Binding-site contacts:
Ligand atom O5 contacts residue TYR156 of chain 1.A at 3.3 Å.
Ligand atom O6 contacts residue TYR156 of chain 1.A at 3.0 Å (h-bond).
Ligand atom C6 contacts residue TRP341 of chain 1.A at 3.7 Å (hydrophobic).
Ligand atom O6 contacts residue PRO155 of chain 1.A at 3.2 Å.
Ligand atom O3 contacts residue ARG67 of chain 1.A at 2.8 Å (salt-bridge).
Ligand atom O4 contacts residue ARG67 of chain 1.A at 2.7 Å (salt-bridge).
Ligand atom O2 contacts residue TRP63 of chain 1.A at 3.4 Å (h-bond).
Ligand atom O1 contacts residue ASN13 of chain 1.A at 3.6 Å (h-bond).
Ligand atom O3 contacts residue ALA64 of chain 1.A at 3.4 Å.
Ligand atom O1 contacts residue LYS16 of chain 1.A at 3.0 Å (salt-bridge).
Ligand atom C6 contacts residue PHE157 of chain 1.A at 3.9 Å (hydrophobic).
Ligand atom O2 contacts residue ASP66 of chain 1.A at 2.7 Å (salt-bridge).
Ligand atom C2 contacts residue LYS16 of chain 1.A at 3.8 Å.
Ligand atom C2 contacts residue GLU112 of chain 1.A at 3.4 Å.
Ligand atom C2 contacts residue TRP231 of chain 1.A at 3.8 Å (hydrophobic).
Ligand atom C1 contacts residue LYS16 of chain 1.A at 3.7 Å.
Ligand atom O3 contacts residue ASP66 of chain 1.A at 2.7 Å (salt-bridge).
Ligand atom O3 contacts residue TRP63 of chain 1.A at 3.2 Å (h-bond).
Ligand atom O1 contacts residue ASP15 of chain 1.A at 2.8 Å (salt-bridge).
Ligand atom O2 contacts residue ALA64 of chain 1.A at 3.4 Å.
Ligand atom O4 contacts residue ARG345 of chain 1.A at 3.3 Å (salt-bridge).
Ligand atom O6 contacts residue GLU154 of chain 1.A at 2.7 Å (salt-bridge).
Ligand atom C4 contacts residue ARG67 of chain 1.A at 3.8 Å.
Ligand atom O3 contacts residue TRP341 of chain 1.A at 3.9 Å.
Ligand atom C6 contacts residue PRO155 of chain 1.A at 3.8 Å (hydrophobic).
Ligand atom O3 contacts residue GLU112 of chain 1.A at 3.7 Å.
Ligand atom C3 contacts residue TRP63 of chain 1.A at 3.6 Å (hydrophobic).
Ligand atom O2 contacts residue GLU112 of chain 1.A at 2.6 Å (salt-bridge).
Ligand atom C6 contacts residue GLU154 of chain 1.A at 3.3 Å.
Ligand atom C3 contacts residue ASP66 of chain 1.A at 3.6 Å.
Ligand atom O5 contacts residue ASP15 of chain 1.A at 3.9 Å.
Ligand atom O6 contacts residue PHE157 of chain 1.A at 3.8 Å.
Ligand atom C1 contacts residue TYR156 of chain 1.A at 3.6 Å (hydrophobic).
Ligand atom O2 contacts residue LYS16 of chain 1.A at 2.7 Å (salt-bridge).
Ligand atom C6 contacts residue ARG345 of chain 1.A at 3.7 Å.
Ligand atom C4 contacts residue TRP341 of chain 1.A at 3.5 Å (hydrophobic).
Ligand atom C1 contacts residue TRP231 of chain 1.A at 3.8 Å (hydrophobic).
Ligand atom C2 contacts residue ASP66 of chain 1.A at 3.4 Å.
Ligand atom C1 contacts residue ASP15 of chain 1.A at 3.4 Å.
Ligand atom C6 contacts residue TYR156 of chain 1.A at 3.8 Å (hydrophobic).

Sequence of chain 1.A:
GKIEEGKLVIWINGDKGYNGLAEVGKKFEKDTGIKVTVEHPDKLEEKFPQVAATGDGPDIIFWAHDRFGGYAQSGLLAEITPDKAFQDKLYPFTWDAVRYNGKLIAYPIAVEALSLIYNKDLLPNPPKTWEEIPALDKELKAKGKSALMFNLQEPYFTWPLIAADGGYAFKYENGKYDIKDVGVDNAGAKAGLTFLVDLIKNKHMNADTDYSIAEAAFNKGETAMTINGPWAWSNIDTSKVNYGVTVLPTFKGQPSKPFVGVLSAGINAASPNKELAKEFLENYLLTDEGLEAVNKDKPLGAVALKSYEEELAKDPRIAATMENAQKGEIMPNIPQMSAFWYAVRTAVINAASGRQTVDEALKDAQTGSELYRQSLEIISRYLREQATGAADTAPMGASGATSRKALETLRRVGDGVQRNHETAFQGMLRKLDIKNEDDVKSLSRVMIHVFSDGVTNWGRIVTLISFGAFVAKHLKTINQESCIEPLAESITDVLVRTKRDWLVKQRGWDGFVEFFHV

This protein binds this small molecule.
Small molecule (SMILES): OC[C@H]1O[C@H](O[C@H]2[C@H](O)[C@@H](O)[C@@H](O)O[C@@H]2CO)[C@H](O)[C@@H](O)[C@@H]1O